Sequence of chain 1.D:
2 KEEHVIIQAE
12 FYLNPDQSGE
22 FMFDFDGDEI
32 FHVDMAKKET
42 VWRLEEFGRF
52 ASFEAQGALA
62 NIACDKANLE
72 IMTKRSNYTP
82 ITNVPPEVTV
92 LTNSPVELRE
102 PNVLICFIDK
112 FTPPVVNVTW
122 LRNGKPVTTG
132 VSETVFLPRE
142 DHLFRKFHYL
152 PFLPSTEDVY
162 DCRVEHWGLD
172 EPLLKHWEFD

Binding-site contacts:
Ligand atom CB contacts residue ARG77 of chain 1.E at 4.0 Å.
Ligand atom SG contacts residue CYS65 of chain 1.D at 2.0 Å (h-bond).
Ligand atom CB contacts residue ASP63 of chain 1.E at 3.4 Å.
Ligand atom N contacts residue ASP63 of chain 1.E at 3.0 Å (salt-bridge).
Ligand atom O contacts residue TRP67 of chain 1.E at 3.0 Å (h-bond).
Ligand atom O contacts residue ARG76 of chain 1.D at 3.1 Å (salt-bridge).
Ligand atom CG contacts residue TRP67 of chain 1.E at 3.7 Å (hydrophobic).
Ligand atom CA contacts residue ASP63 of chain 1.E at 3.5 Å.
Ligand atom CB contacts residue ASN69 of chain 1.D at 3.7 Å.
Ligand atom N contacts residue ARG76 of chain 1.D at 3.9 Å.
Ligand atom CD2 contacts residue TYR53 of chain 1.E at 3.3 Å (hydrophobic).
Ligand atom CA contacts residue ASN69 of chain 1.D at 4.0 Å.
Ligand atom CB contacts residue ASP63 of chain 1.E at 3.8 Å.
Ligand atom CA contacts residue ASN69 of chain 1.D at 3.6 Å.
Ligand atom C contacts residue ASP63 of chain 1.E at 3.7 Å.
Ligand atom O contacts residue ASN69 of chain 1.D at 3.0 Å (h-bond).
Ligand atom CD2 contacts residue GLU34 of chain 1.E at 3.6 Å.
Ligand atom O contacts residue ILE72 of chain 1.D at 3.6 Å.
Ligand atom CB contacts residue ARG76 of chain 1.D at 4.0 Å.
Ligand atom CA contacts residue CYS65 of chain 1.D at 3.8 Å (hydrophobic).
Ligand atom CD2 contacts residue TRP15 of chain 1.E at 4.0 Å (hydrophobic).
Ligand atom CD1 contacts residue LEU73 of chain 1.E at 3.8 Å (hydrophobic).
Ligand atom CB contacts residue ILE72 of chain 1.D at 4.0 Å (hydrophobic).
Ligand atom CB contacts residue PRO62 of chain 1.E at 3.8 Å (hydrophobic).
Ligand atom C contacts residue ARG76 of chain 1.D at 4.0 Å.
Ligand atom CG contacts residue ASP63 of chain 1.E at 3.9 Å.
Ligand atom CB contacts residue ARG76 of chain 1.D at 4.0 Å.
Ligand atom N contacts residue ASN69 of chain 1.D at 3.0 Å (h-bond).
Ligand atom C contacts residue TRP67 of chain 1.E at 3.9 Å (hydrophobic).
Ligand atom CD1 contacts residue TRP67 of chain 1.E at 3.3 Å (hydrophobic).
Ligand atom CG contacts residue ASN69 of chain 1.D at 3.5 Å.
Ligand atom CD1 contacts residue ASN69 of chain 1.D at 3.4 Å.
Ligand atom CG2 contacts residue ILE72 of chain 1.D at 3.9 Å (hydrophobic).
Ligand atom C contacts residue ASN69 of chain 1.D at 3.8 Å.
Ligand atom CB contacts residue CYS65 of chain 1.D at 3.3 Å (hydrophobic).
Ligand atom CD2 contacts residue TRP67 of chain 1.E at 3.5 Å (hydrophobic).
Ligand atom CD2 contacts residue ASP63 of chain 1.E at 3.2 Å.
Ligand atom O contacts residue TYR66 of chain 1.E at 4.0 Å.
Ligand atom CA contacts residue ASP63 of chain 1.E at 4.0 Å.
Ligand atom CD2 contacts residue ARG77 of chain 1.E at 3.5 Å.

Sequence of chain 1.E:
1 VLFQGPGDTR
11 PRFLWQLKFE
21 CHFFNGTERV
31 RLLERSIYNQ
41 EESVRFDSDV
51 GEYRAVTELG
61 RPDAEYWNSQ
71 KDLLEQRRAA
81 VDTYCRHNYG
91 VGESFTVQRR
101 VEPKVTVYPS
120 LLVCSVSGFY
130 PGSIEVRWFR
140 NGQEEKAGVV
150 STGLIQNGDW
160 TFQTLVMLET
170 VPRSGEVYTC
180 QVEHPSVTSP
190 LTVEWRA

This small molecule binds to this protein.
Small molecule (SMILES): CC(C)C[C@H](NC(=O)[C@H](CCCCN)NC(=O)[C@H](CC(C)C)NC(=O)[C@H](CS)NC(=O)[C@@H](N)CC(N)=O)C(=O)N[C@@H](C)C(=O)N[C@H](C=O)[C@@H](C)O